Binding-site contacts:
Ligand atom C6 contacts residue SER456 of chain 1.C at 3.3 Å.
Ligand atom O5 contacts residue ASN231 of chain 1.A at 2.4 Å (h-bond).
Ligand atom C7 contacts residue ASN231 of chain 1.A at 3.4 Å.
Ligand atom C5 contacts residue LYS455 of chain 1.C at 4.5 Å.
Ligand atom C1 contacts residue THR233 of chain 1.A at 4.3 Å.
Ligand atom C5 contacts residue ASN231 of chain 1.A at 3.7 Å.
Ligand atom O5 contacts residue SER456 of chain 1.C at 4.3 Å.
Ligand atom C5 contacts residue SER456 of chain 1.C at 4.5 Å.
Ligand atom C8 contacts residue ASN457 of chain 1.C at 4.4 Å.
Ligand atom O6 contacts residue THR233 of chain 1.A at 2.6 Å (h-bond).
Ligand atom C8 contacts residue ASN231 of chain 1.A at 4.2 Å.
Ligand atom C6 contacts residue LYS455 of chain 1.C at 3.8 Å.
Ligand atom C8 contacts residue LYS459 of chain 1.C at 4.3 Å.
Ligand atom O7 contacts residue ASN231 of chain 1.A at 3.1 Å (h-bond).
Ligand atom C3 contacts residue ASN231 of chain 1.A at 3.8 Å.
Ligand atom C8 contacts residue GLU462 of chain 1.C at 4.3 Å.
Ligand atom O4 contacts residue LYS455 of chain 1.C at 4.1 Å.
Ligand atom C5 contacts residue THR233 of chain 1.A at 3.8 Å.
Ligand atom C1 contacts residue ASN231 of chain 1.A at 1.4 Å.
Ligand atom O5 contacts residue THR233 of chain 1.A at 4.1 Å.
Ligand atom C5 contacts residue THR105 of chain 1.A at 4.4 Å.
Ligand atom O3 contacts residue SER456 of chain 1.C at 3.9 Å.
Ligand atom N2 contacts residue ARG454 of chain 1.C at 3.9 Å.
Ligand atom O5 contacts residue THR105 of chain 1.A at 3.4 Å.
Ligand atom C1 contacts residue THR105 of chain 1.A at 3.9 Å.
Ligand atom C6 contacts residue THR105 of chain 1.A at 4.4 Å.
Ligand atom O6 contacts residue THR105 of chain 1.A at 4.2 Å.
Ligand atom O6 contacts residue SER456 of chain 1.C at 2.4 Å (h-bond).
Ligand atom C4 contacts residue ASN231 of chain 1.A at 4.3 Å.
Ligand atom N2 contacts residue ASN231 of chain 1.A at 2.9 Å (h-bond).
Ligand atom C6 contacts residue THR233 of chain 1.A at 3.8 Å.
Ligand atom C2 contacts residue ASN231 of chain 1.A at 2.5 Å.

Sequence of chain 1.A:
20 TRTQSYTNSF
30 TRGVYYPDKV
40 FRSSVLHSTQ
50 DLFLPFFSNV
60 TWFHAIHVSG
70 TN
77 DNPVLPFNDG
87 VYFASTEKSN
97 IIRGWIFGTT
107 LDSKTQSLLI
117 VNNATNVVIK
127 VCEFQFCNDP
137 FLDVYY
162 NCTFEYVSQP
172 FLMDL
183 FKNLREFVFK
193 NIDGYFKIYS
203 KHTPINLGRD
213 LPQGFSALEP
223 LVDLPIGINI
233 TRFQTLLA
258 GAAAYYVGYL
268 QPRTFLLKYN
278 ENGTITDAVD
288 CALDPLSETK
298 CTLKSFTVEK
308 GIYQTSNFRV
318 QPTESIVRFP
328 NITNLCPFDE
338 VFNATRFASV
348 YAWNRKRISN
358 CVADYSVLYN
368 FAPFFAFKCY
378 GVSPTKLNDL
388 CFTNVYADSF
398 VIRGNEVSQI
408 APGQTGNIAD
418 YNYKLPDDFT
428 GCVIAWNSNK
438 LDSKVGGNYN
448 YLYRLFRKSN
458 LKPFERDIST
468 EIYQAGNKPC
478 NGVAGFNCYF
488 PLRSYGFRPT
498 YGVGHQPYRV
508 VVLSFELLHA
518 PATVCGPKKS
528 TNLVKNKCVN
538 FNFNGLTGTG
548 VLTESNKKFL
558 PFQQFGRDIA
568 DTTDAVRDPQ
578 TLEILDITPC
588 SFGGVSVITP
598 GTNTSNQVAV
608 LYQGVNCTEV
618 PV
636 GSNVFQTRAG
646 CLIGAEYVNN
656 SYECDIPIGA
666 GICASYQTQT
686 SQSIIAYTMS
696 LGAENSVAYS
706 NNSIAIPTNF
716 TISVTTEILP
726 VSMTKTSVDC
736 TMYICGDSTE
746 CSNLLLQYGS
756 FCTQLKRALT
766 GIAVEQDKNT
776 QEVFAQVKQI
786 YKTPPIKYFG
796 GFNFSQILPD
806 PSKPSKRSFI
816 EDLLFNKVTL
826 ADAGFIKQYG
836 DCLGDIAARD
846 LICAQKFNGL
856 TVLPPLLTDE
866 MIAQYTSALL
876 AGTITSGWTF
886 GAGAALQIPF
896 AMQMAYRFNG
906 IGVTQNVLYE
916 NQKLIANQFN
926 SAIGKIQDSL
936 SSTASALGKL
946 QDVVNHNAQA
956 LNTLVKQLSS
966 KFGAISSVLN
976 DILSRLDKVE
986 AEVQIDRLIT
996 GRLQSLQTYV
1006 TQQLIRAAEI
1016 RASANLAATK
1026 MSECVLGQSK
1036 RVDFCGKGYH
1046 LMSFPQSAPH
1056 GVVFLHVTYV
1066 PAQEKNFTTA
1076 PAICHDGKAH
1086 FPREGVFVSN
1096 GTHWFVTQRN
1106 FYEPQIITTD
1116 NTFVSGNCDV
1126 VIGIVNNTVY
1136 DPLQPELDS

The protein below binds the small molecule below.
Small molecule (SMILES): CC(=O)N[C@H]1[C@H](O[C@H]2[C@H](O)[C@@H](NC(C)=O)CO[C@@H]2CO)O[C@H](CO)[C@@H](O)[C@@H]1O

Sequence of chain 1.C:
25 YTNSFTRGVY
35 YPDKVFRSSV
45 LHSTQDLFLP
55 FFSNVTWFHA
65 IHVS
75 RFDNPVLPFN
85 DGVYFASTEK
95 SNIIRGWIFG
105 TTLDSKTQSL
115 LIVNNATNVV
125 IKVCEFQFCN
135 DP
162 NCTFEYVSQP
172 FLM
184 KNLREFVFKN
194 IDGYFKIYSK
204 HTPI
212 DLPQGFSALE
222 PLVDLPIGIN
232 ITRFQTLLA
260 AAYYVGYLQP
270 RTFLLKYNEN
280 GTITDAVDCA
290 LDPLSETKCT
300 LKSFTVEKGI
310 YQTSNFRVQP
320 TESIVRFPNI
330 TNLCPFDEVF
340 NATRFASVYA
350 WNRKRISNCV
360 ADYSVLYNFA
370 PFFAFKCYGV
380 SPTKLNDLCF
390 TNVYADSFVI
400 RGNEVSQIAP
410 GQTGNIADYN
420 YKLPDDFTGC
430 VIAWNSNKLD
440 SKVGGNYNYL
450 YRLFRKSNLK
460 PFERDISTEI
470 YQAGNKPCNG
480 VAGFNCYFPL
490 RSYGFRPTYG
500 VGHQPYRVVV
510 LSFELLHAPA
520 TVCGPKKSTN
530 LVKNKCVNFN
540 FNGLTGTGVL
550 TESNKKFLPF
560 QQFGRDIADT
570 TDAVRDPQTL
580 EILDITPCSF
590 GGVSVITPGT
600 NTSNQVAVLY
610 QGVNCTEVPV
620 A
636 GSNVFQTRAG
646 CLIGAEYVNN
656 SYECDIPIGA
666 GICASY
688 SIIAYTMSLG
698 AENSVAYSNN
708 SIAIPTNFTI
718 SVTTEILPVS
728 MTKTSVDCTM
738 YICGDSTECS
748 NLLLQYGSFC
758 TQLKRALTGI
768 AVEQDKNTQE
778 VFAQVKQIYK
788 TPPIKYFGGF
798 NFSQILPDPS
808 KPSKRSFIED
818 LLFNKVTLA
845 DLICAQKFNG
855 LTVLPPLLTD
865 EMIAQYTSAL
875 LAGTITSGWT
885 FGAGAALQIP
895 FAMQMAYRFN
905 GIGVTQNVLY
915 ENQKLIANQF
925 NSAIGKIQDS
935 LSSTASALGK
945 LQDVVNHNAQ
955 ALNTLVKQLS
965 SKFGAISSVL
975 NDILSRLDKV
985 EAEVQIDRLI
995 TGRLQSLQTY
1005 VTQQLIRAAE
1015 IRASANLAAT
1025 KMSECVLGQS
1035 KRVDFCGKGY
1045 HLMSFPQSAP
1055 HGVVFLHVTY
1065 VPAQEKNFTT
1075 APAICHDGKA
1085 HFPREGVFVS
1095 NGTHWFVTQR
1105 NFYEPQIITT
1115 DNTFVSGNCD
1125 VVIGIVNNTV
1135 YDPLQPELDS